Binding-site contacts:
Ligand atom N02 contacts residue CYS199 of chain 1.E at 3.4 Å (h-bond).
Ligand atom C01 contacts residue CYS199 of chain 1.E at 3.1 Å (hydrophobic).
Ligand atom O10 contacts residue VAL117 of chain 1.D at 3.4 Å.
Ligand atom C09 contacts residue CYS200 of chain 1.E at 3.5 Å (hydrophobic).
Ligand atom C19 contacts residue TYR64 of chain 1.D at 3.7 Å (hydrophobic).
Ligand atom C03 contacts residue MET125 of chain 1.D at 3.3 Å (hydrophobic).
Ligand atom C23 contacts residue TRP156 of chain 1.E at 3.2 Å (hydrophobic).
Ligand atom C11 contacts residue VAL117 of chain 1.D at 3.2 Å (hydrophobic).
Ligand atom C07 contacts residue MET125 of chain 1.D at 3.5 Å (hydrophobic).
Ligand atom N25 contacts residue TRP156 of chain 1.E at 3.2 Å (h-bond).
Ligand atom O29 contacts residue CYS200 of chain 1.E at 3.6 Å.
Ligand atom C05 contacts residue MET125 of chain 1.D at 3.0 Å (hydrophobic).
Ligand atom N02 contacts residue CYS200 of chain 1.E at 3.7 Å.
Ligand atom C07 contacts residue ILE127 of chain 1.D at 3.6 Å (hydrophobic).
Ligand atom O10 contacts residue TYR204 of chain 1.E at 3.3 Å (h-bond).
Ligand atom N26 contacts residue TRP156 of chain 1.E at 3.7 Å.
Ligand atom C27 contacts residue CYS200 of chain 1.E at 3.4 Å (hydrophobic).
Ligand atom C04 contacts residue CYS199 of chain 1.E at 3.6 Å (hydrophobic).
Ligand atom C16 contacts residue TRP156 of chain 1.E at 3.6 Å (hydrophobic).
Ligand atom C06 contacts residue ILE127 of chain 1.D at 3.2 Å (hydrophobic).
Ligand atom C23 contacts residue SER155 of chain 1.E at 3.5 Å.
Ligand atom O29 contacts residue GLU202 of chain 1.E at 2.8 Å (salt-bridge).
Ligand atom C28 contacts residue CYS200 of chain 1.E at 3.5 Å (hydrophobic).
Ligand atom N26 contacts residue VAL157 of chain 1.E at 3.4 Å.
Ligand atom C13 contacts residue TRP156 of chain 1.E at 3.6 Å (hydrophobic).
Ligand atom C13 contacts residue TYR204 of chain 1.E at 3.5 Å (hydrophobic).
Ligand atom C06 contacts residue MET125 of chain 1.D at 2.9 Å (hydrophobic).
Ligand atom C05 contacts residue GLN66 of chain 1.D at 3.2 Å.
Ligand atom O29 contacts residue PRO201 of chain 1.E at 3.5 Å.
Ligand atom C03 contacts residue CYS199 of chain 1.E at 3.7 Å (hydrophobic).
Ligand atom N14 contacts residue TRP156 of chain 1.E at 3.1 Å (h-bond).
Ligand atom C20 contacts residue TRP156 of chain 1.E at 3.6 Å (hydrophobic).
Ligand atom C16 contacts residue CYS199 of chain 1.E at 3.5 Å (hydrophobic).
Ligand atom C24 contacts residue TYR197 of chain 1.E at 3.3 Å (hydrophobic).
Ligand atom C08 contacts residue CYS200 of chain 1.E at 3.7 Å (hydrophobic).
Ligand atom C15 contacts residue TRP156 of chain 1.E at 3.5 Å (hydrophobic).
Ligand atom C17 contacts residue TYR197 of chain 1.E at 3.5 Å (hydrophobic).
Ligand atom C18 contacts residue TYR197 of chain 1.E at 3.5 Å (hydrophobic).
Ligand atom C21 contacts residue TRP156 of chain 1.E at 3.2 Å (hydrophobic).
Ligand atom C04 contacts residue MET125 of chain 1.D at 3.0 Å (hydrophobic).

Sequence of chain 1.D:
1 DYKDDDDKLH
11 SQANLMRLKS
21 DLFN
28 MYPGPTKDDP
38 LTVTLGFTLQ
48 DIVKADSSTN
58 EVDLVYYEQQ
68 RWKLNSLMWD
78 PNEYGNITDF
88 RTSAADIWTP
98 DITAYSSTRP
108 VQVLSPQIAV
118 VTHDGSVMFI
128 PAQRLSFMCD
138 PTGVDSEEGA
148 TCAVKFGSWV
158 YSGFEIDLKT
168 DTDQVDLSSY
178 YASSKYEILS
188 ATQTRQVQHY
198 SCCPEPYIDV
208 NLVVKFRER

Sequence of chain 1.E:
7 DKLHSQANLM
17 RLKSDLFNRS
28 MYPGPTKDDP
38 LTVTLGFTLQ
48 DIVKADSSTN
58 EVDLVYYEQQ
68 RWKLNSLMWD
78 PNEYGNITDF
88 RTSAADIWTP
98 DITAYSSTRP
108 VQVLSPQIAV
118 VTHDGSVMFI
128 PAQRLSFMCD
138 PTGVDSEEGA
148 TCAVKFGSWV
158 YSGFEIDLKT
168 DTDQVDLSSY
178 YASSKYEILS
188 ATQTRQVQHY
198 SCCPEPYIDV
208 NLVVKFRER

A small-molecule ligand and the protein it binds are described below.
Small molecule (SMILES): Cn1c(=O)cc(OCc2cn(C3C[C@H]4CC[C@@H](C3)[N+]4(C)C)nn2)c2ccccc21